Sequence of chain 1.C:
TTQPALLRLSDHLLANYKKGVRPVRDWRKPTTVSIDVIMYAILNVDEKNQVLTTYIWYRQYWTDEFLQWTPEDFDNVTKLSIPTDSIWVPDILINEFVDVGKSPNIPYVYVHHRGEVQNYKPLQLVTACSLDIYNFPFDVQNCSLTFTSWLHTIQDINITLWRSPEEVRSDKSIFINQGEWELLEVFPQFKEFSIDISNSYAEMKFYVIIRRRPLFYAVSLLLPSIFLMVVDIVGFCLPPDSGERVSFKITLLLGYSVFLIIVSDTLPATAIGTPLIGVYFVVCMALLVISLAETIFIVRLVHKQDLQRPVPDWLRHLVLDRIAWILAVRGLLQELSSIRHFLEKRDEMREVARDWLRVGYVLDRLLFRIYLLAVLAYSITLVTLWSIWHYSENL

Binding-site contacts:
Ligand atom C5 contacts residue ASN239 of chain 1.C at 3.7 Å.
Ligand atom C1 contacts residue PHE271 of chain 1.C at 4.3 Å (hydrophobic).
Ligand atom C8 contacts residue GLN236 of chain 1.C at 4.2 Å.
Ligand atom C3 contacts residue ASN239 of chain 1.C at 3.8 Å.
Ligand atom O6 contacts residue ILE240 of chain 1.C at 3.9 Å.
Ligand atom C6 contacts residue ASN239 of chain 1.C at 4.3 Å.
Ligand atom C4 contacts residue ASN239 of chain 1.C at 4.2 Å.
Ligand atom C7 contacts residue ILE235 of chain 1.C at 3.9 Å (hydrophobic).
Ligand atom O5 contacts residue PHE271 of chain 1.C at 3.8 Å.
Ligand atom N2 contacts residue ASN239 of chain 1.C at 2.9 Å (h-bond).
Ligand atom C8 contacts residue ILE235 of chain 1.C at 4.1 Å (hydrophobic).
Ligand atom O5 contacts residue ASN239 of chain 1.C at 2.4 Å (h-bond).
Ligand atom O6 contacts residue ASN239 of chain 1.C at 3.6 Å.
Ligand atom C6 contacts residue PHE271 of chain 1.C at 3.9 Å (hydrophobic).
Ligand atom O6 contacts residue THR241 of chain 1.C at 3.7 Å.
Ligand atom O5 contacts residue ILE240 of chain 1.C at 4.3 Å.
Ligand atom O7 contacts residue ASN239 of chain 1.C at 3.9 Å.
Ligand atom C5 contacts residue PHE271 of chain 1.C at 3.7 Å (hydrophobic).
Ligand atom C7 contacts residue ASN239 of chain 1.C at 3.5 Å.
Ligand atom C1 contacts residue ASN239 of chain 1.C at 1.4 Å.
Ligand atom O7 contacts residue GLU273 of chain 1.C at 4.3 Å.
Ligand atom O7 contacts residue ILE235 of chain 1.C at 3.2 Å.
Ligand atom C2 contacts residue ASN239 of chain 1.C at 2.4 Å.

A small-molecule ligand and the protein it binds are described below.
Small molecule (SMILES): CC(=O)N[C@@H]1[C@@H](O)[C@H](O)[C@@H](CO)O[C@H]1O